The protein below binds the small molecule below.
Small molecule (SMILES): CCCCCCCCCCCC[N+](C)(C)CCCS(=O)(=O)O

Binding-site contacts:
Ligand atom C13 contacts residue C151 of chain 50.D at 4.5 Å.
Ligand atom O3S contacts residue ARG224 of chain 50.A at 2.9 Å (salt-bridge).
Ligand atom O3S contacts residue GLY222 of chain 50.A at 2.9 Å (h-bond).
Ligand atom S1 contacts residue GLY222 of chain 50.A at 3.0 Å (h-bond).
Ligand atom C1 contacts residue TRP374 of chain 50.A at 3.6 Å (hydrophobic).
Ligand atom C7 contacts residue C151 of chain 50.D at 3.4 Å.
Ligand atom O1S contacts residue TRP374 of chain 50.A at 4.3 Å.
Ligand atom O2S contacts residue GLY222 of chain 50.A at 3.3 Å (h-bond).
Ligand atom S1 contacts residue ARG224 of chain 50.A at 4.3 Å.
Ligand atom C6 contacts residue C151 of chain 50.D at 4.2 Å.
Ligand atom C16 contacts residue ASP229 of chain 50.A at 4.3 Å.
Ligand atom O1S contacts residue LYS215 of chain 50.A at 2.7 Å (salt-bridge).
Ligand atom S1 contacts residue TRP374 of chain 50.A at 4.0 Å.
Ligand atom C2 contacts residue TRP374 of chain 50.A at 4.1 Å (hydrophobic).
Ligand atom C5 contacts residue C151 of chain 50.D at 4.0 Å.
Ligand atom C3 contacts residue TRP374 of chain 50.A at 4.3 Å (hydrophobic).
Ligand atom C12 contacts residue C151 of chain 50.D at 3.4 Å.
Ligand atom O3S contacts residue PHE223 of chain 50.A at 3.9 Å.
Ligand atom O2S contacts residue ARG224 of chain 50.A at 4.5 Å.
Ligand atom C8 contacts residue C151 of chain 50.D at 3.7 Å.
Ligand atom C11 contacts residue C151 of chain 50.D at 3.5 Å.
Ligand atom C10 contacts residue C151 of chain 50.D at 3.4 Å.
Ligand atom O3S contacts residue TRP374 of chain 50.A at 3.3 Å.
Ligand atom C9 contacts residue C151 of chain 50.D at 3.4 Å.
Ligand atom S1 contacts residue LYS215 of chain 50.A at 4.1 Å.
Ligand atom O1S contacts residue GLY222 of chain 50.A at 2.3 Å (h-bond).
Ligand atom O1S contacts residue PHE223 of chain 50.A at 4.5 Å.

Sequence of chain 50.A:
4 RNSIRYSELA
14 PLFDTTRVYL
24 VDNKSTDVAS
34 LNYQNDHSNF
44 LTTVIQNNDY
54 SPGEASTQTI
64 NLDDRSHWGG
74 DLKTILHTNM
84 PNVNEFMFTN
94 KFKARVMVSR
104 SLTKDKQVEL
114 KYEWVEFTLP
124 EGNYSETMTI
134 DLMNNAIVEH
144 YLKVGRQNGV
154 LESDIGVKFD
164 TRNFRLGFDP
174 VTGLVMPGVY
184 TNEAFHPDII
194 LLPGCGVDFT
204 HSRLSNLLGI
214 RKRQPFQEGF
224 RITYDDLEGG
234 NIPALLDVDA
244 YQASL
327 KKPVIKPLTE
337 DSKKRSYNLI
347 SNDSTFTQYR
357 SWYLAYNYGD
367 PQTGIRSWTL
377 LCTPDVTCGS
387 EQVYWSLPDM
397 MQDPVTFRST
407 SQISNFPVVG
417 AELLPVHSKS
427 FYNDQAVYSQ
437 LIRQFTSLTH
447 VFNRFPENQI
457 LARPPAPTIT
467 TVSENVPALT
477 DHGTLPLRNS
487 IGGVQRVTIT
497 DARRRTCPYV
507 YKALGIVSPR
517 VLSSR